Sequence of chain 1.A:
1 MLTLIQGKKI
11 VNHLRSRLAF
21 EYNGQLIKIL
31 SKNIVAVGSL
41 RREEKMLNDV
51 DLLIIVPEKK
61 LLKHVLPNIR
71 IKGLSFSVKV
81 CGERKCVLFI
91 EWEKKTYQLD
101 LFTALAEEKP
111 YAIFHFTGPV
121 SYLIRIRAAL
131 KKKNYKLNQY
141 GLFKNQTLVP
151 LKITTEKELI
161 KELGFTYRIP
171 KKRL

This protein binds this small molecule.
Small molecule (SMILES): Nc1nc2c(ncn2[C@H]2C[C@H](O)[C@@H](CO[P](=O)(O)O[P](=O)(O)OP(=O)(O)O)O2)c(=O)[nH]1

Binding-site contacts:
Ligand atom O1A contacts residue MG1 of chain 1.E at 2.1 Å.
Ligand atom O1A contacts residue MG1 of chain 1.D at 2.3 Å.
Ligand atom PA contacts residue MG1 of chain 1.D at 3.3 Å.
Ligand atom O1A contacts residue ASP51 of chain 1.A at 2.8 Å (salt-bridge).
Ligand atom O2B contacts residue MG1 of chain 1.E at 2.4 Å.
Ligand atom O2A contacts residue MG1 of chain 1.D at 3.7 Å.
Ligand atom PA contacts residue ASP49 of chain 1.A at 3.8 Å.
Ligand atom O3G contacts residue MG1 of chain 1.E at 1.3 Å.
Ligand atom O3' contacts residue PHE102 of chain 1.A at 3.6 Å.
Ligand atom O2G contacts residue SER39 of chain 1.A at 3.3 Å (h-bond).
Ligand atom O2G contacts residue ARG42 of chain 1.A at 2.5 Å (salt-bridge).
Ligand atom O1G contacts residue ASN48 of chain 1.A at 2.6 Å (h-bond).
Ligand atom O2G contacts residue GLY38 of chain 1.A at 3.2 Å.
Ligand atom PG contacts residue MG1 of chain 1.E at 2.9 Å.
Ligand atom PB contacts residue ARG42 of chain 1.A at 3.0 Å.
Ligand atom O2B contacts residue ASP51 of chain 1.A at 2.9 Å (salt-bridge).
Ligand atom PA contacts residue MG1 of chain 1.E at 3.2 Å.
Ligand atom O2B contacts residue ARG42 of chain 1.A at 2.7 Å (salt-bridge).
Ligand atom C8 contacts residue HIS115 of chain 1.A at 2.9 Å.
Ligand atom PA contacts residue ASP100 of chain 1.A at 3.0 Å.
Ligand atom O3G contacts residue GLY38 of chain 1.A at 3.7 Å.
Ligand atom C5' contacts residue ASP100 of chain 1.A at 3.3 Å.
Ligand atom O3B contacts residue ARG42 of chain 1.A at 3.1 Å (salt-bridge).
Ligand atom O5' contacts residue ASP51 of chain 1.A at 3.7 Å.
Ligand atom O3B contacts residue MG1 of chain 1.E at 3.5 Å.
Ligand atom C4' contacts residue PHE102 of chain 1.A at 3.4 Å (hydrophobic).
Ligand atom N7 contacts residue HIS115 of chain 1.A at 3.5 Å (h-bond).
Ligand atom O2A contacts residue ASP100 of chain 1.A at 3.0 Å (salt-bridge).
Ligand atom O5' contacts residue ASP100 of chain 1.A at 2.7 Å (salt-bridge).
Ligand atom O5' contacts residue MG1 of chain 1.D at 3.8 Å.
Ligand atom O1A contacts residue ASP100 of chain 1.A at 3.0 Å (salt-bridge).
Ligand atom PB contacts residue MG1 of chain 1.E at 3.2 Å.
Ligand atom O3G contacts residue ASP51 of chain 1.A at 2.8 Å (salt-bridge).
Ligand atom O3' contacts residue PHE116 of chain 1.A at 2.8 Å.
Ligand atom O3G contacts residue ASP49 of chain 1.A at 2.5 Å (salt-bridge).
Ligand atom O1G contacts residue MG1 of chain 1.E at 3.8 Å.
Ligand atom O1B contacts residue ARG42 of chain 1.A at 3.1 Å (salt-bridge).
Ligand atom O3A contacts residue MG1 of chain 1.E at 3.5 Å.
Ligand atom PG contacts residue ARG42 of chain 1.A at 3.3 Å.
Ligand atom O1A contacts residue ASP49 of chain 1.A at 2.3 Å (salt-bridge).